Sequence of chain 1.C:
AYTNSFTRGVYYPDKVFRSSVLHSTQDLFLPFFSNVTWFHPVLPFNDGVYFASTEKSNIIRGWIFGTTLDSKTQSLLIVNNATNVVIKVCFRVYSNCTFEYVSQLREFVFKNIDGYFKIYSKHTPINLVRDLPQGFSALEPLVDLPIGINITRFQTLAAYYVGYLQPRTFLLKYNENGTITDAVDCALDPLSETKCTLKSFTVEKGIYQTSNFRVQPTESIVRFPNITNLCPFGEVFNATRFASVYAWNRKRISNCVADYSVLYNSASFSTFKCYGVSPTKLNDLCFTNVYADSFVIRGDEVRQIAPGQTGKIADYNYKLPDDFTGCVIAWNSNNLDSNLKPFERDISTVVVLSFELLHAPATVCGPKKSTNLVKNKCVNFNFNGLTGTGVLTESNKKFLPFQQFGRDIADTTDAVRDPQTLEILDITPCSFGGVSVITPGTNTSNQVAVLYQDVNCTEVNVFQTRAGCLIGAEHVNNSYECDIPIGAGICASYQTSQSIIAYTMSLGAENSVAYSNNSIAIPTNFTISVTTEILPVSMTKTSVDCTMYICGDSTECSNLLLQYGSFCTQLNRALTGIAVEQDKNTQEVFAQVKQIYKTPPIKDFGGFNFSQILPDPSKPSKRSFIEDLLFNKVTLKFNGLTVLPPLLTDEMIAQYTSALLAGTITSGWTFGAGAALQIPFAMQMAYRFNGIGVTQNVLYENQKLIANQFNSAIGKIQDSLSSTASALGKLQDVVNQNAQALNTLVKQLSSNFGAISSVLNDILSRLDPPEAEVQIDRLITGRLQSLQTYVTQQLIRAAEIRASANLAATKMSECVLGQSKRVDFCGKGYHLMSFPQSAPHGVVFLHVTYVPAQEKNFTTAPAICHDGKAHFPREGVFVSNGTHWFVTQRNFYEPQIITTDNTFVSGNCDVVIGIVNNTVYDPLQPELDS

This protein binds this small molecule.
Small molecule (SMILES): CC(=O)N[C@H]1[C@H](O[C@H]2[C@H](O)[C@@H](NC(C)=O)CO[C@@H]2CO)O[C@H](CO)[C@@H](O[C@@H]2O[C@H](CO)[C@@H](O)[C@H](O)[C@@H]2O)[C@@H]1O

Sequence of chain 1.A:
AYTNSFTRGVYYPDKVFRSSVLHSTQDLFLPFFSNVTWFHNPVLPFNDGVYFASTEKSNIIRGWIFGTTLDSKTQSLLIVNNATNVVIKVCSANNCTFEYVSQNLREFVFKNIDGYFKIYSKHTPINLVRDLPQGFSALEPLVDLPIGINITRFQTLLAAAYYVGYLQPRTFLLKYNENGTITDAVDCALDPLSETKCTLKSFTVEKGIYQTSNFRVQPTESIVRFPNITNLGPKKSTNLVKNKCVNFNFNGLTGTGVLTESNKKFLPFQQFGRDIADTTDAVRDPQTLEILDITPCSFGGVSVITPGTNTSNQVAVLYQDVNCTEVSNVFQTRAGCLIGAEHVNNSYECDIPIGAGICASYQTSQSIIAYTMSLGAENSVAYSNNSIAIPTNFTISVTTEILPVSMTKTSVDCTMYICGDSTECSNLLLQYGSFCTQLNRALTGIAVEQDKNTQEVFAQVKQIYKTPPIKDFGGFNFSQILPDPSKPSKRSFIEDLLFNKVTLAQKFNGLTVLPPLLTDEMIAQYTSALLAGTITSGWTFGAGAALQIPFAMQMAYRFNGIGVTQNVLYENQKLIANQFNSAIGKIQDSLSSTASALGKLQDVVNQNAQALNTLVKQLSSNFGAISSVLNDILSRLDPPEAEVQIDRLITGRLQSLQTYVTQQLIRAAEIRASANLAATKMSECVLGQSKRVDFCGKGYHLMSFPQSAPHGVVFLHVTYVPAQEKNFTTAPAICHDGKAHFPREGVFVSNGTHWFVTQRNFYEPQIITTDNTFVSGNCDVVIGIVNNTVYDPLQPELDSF

Binding-site contacts:
Ligand atom C3 contacts residue ASN282 of chain 1.C at 3.8 Å.
Ligand atom C4 contacts residue GLU281 of chain 1.C at 3.7 Å.
Ligand atom C8 contacts residue ASN556 of chain 1.A at 4.3 Å.
Ligand atom N2 contacts residue ASN282 of chain 1.C at 2.9 Å (h-bond).
Ligand atom C1 contacts residue GLU281 of chain 1.C at 3.9 Å.
Ligand atom C3 contacts residue GLU281 of chain 1.C at 4.2 Å.
Ligand atom C6 contacts residue GLU281 of chain 1.C at 3.7 Å.
Ligand atom N2 contacts residue LYS558 of chain 1.A at 3.9 Å.
Ligand atom C5 contacts residue GLU281 of chain 1.C at 3.6 Å.
Ligand atom O5 contacts residue GLU281 of chain 1.C at 3.1 Å (salt-bridge).
Ligand atom O5 contacts residue ASN282 of chain 1.C at 2.4 Å (h-bond).
Ligand atom C7 contacts residue LYS558 of chain 1.A at 4.4 Å.
Ligand atom C5 contacts residue ASN282 of chain 1.C at 3.6 Å.
Ligand atom C2 contacts residue GLU281 of chain 1.C at 3.8 Å.
Ligand atom C8 contacts residue LYS558 of chain 1.A at 3.6 Å.
Ligand atom C2 contacts residue ASN282 of chain 1.C at 2.5 Å.
Ligand atom O6 contacts residue GLU281 of chain 1.C at 2.7 Å (salt-bridge).
Ligand atom C1 contacts residue ASN282 of chain 1.C at 1.4 Å.
Ligand atom C6 contacts residue ASN282 of chain 1.C at 4.1 Å.
Ligand atom O6 contacts residue ASN282 of chain 1.C at 4.3 Å.
Ligand atom C7 contacts residue ASN282 of chain 1.C at 4.1 Å.
Ligand atom C4 contacts residue ASN282 of chain 1.C at 4.3 Å.